Binding-site contacts:
Ligand atom C4 contacts residue ASN349 of chain 1.A at 4.2 Å.
Ligand atom C3 contacts residue ASN349 of chain 1.A at 3.7 Å.
Ligand atom C8 contacts residue GLU377 of chain 1.A at 3.4 Å.
Ligand atom O7 contacts residue ARG421 of chain 1.A at 4.1 Å.
Ligand atom C8 contacts residue TYR361 of chain 1.A at 3.5 Å (hydrophobic).
Ligand atom C8 contacts residue ARG421 of chain 1.A at 3.8 Å.
Ligand atom O6 contacts residue VAL350 of chain 1.A at 3.7 Å.
Ligand atom C6 contacts residue PEG1 of chain 1.K at 4.5 Å.
Ligand atom O7 contacts residue ASP379 of chain 1.A at 4.2 Å.
Ligand atom N2 contacts residue GLU377 of chain 1.A at 3.0 Å (salt-bridge).
Ligand atom C7 contacts residue ARG421 of chain 1.A at 4.2 Å.
Ligand atom O7 contacts residue TYR361 of chain 1.A at 4.3 Å.
Ligand atom C1 contacts residue VAL359 of chain 1.A at 3.8 Å (hydrophobic).
Ligand atom C8 contacts residue ILE362 of chain 1.A at 3.8 Å (hydrophobic).
Ligand atom C3 contacts residue GLU377 of chain 1.A at 3.7 Å.
Ligand atom O5 contacts residue VAL359 of chain 1.A at 3.4 Å.
Ligand atom N2 contacts residue ASN349 of chain 1.A at 2.8 Å (h-bond).
Ligand atom C5 contacts residue ASN349 of chain 1.A at 3.7 Å.
Ligand atom C2 contacts residue GLU377 of chain 1.A at 3.7 Å.
Ligand atom N2 contacts residue ILE362 of chain 1.A at 4.2 Å.
Ligand atom O7 contacts residue VAL359 of chain 1.A at 4.1 Å.
Ligand atom C2 contacts residue VAL359 of chain 1.A at 4.4 Å (hydrophobic).
Ligand atom C1 contacts residue GLU377 of chain 1.A at 3.5 Å.
Ligand atom C8 contacts residue ASN349 of chain 1.A at 4.3 Å.
Ligand atom C7 contacts residue GLU377 of chain 1.A at 3.7 Å.
Ligand atom O7 contacts residue GLY360 of chain 1.A at 3.6 Å.
Ligand atom C7 contacts residue ASN349 of chain 1.A at 3.0 Å.
Ligand atom O7 contacts residue ASN349 of chain 1.A at 2.9 Å (h-bond).
Ligand atom O5 contacts residue ASN349 of chain 1.A at 2.4 Å (h-bond).
Ligand atom C1 contacts residue ASN349 of chain 1.A at 1.4 Å.
Ligand atom O3 contacts residue GLU377 of chain 1.A at 4.2 Å.
Ligand atom O5 contacts residue VAL350 of chain 1.A at 4.5 Å.
Ligand atom C5 contacts residue ASP379 of chain 1.A at 4.5 Å.
Ligand atom C2 contacts residue ASN349 of chain 1.A at 2.4 Å.
Ligand atom O6 contacts residue PEG1 of chain 1.K at 3.7 Å.
Ligand atom C7 contacts residue ILE362 of chain 1.A at 4.1 Å (hydrophobic).
Ligand atom O6 contacts residue ARG421 of chain 1.A at 4.2 Å.

A protein and the small-molecule ligand that binds it are described below.
Small molecule (SMILES): CC(=O)N[C@H]1[C@H](O[C@H]2[C@H](O)[C@@H](NC(C)=O)CO[C@@H]2CO)O[C@H](CO)[C@@H](O)[C@@H]1O

Sequence of chain 1.A:
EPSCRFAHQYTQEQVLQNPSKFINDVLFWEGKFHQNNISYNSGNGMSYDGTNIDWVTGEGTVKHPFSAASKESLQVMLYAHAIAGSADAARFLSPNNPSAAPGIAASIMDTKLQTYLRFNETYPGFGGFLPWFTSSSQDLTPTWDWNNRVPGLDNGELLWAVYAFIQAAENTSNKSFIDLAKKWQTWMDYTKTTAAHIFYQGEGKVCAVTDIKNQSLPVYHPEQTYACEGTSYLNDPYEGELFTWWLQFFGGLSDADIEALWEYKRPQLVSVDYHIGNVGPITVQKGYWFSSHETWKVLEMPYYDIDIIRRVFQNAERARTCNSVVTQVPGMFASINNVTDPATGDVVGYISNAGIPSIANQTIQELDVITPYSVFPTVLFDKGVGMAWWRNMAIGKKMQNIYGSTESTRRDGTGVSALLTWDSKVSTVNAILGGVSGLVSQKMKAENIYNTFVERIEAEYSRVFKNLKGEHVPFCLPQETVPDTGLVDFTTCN